The protein below binds the small molecule below.
Small molecule (SMILES): O=C(O)c1cc(O)c2ccccc2c1O

Sequence of chain 1.A:
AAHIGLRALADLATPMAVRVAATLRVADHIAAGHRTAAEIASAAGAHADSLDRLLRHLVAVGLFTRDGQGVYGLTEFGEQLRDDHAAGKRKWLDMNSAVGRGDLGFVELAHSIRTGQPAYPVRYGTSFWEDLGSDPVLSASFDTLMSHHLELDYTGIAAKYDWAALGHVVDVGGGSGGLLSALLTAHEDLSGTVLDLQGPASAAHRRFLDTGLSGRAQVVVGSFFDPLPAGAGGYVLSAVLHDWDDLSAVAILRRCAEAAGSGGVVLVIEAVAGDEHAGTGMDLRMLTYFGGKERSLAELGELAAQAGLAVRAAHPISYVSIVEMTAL

Binding-site contacts:
Ligand atom C1N contacts residue PHE146 of chain 1.A at 4.1 Å (hydrophobic).
Ligand atom O1D contacts residue MET150 of chain 1.A at 4.2 Å.
Ligand atom C1H contacts residue VAL103 of chain 1.A at 4.0 Å (hydrophobic).
Ligand atom O1D contacts residue ARG289 of chain 1.A at 4.1 Å.
Ligand atom O1C contacts residue SAH1 of chain 1.C at 3.5 Å (h-bond).
Ligand atom O1C contacts residue MET150 of chain 1.A at 4.0 Å.
Ligand atom C1G contacts residue MET290 of chain 1.A at 4.1 Å (hydrophobic).
Ligand atom O1B contacts residue ASP157 of chain 1.A at 4.3 Å.
Ligand atom C1F contacts residue ARG289 of chain 1.A at 4.3 Å.
Ligand atom C1I contacts residue HIS246 of chain 1.A at 3.6 Å.
Ligand atom C1E contacts residue PHE132 of chain 1.A at 4.1 Å (hydrophobic).
Ligand atom C1G contacts residue PHE294 of chain 1.A at 3.5 Å (hydrophobic).
Ligand atom O1D contacts residue MET286 of chain 1.A at 4.1 Å.
Ligand atom C1N contacts residue ASP247 of chain 1.A at 4.2 Å.
Ligand atom C1N contacts residue MET150 of chain 1.A at 4.0 Å (hydrophobic).
Ligand atom O1C contacts residue ALA243 of chain 1.A at 3.4 Å (h-bond).
Ligand atom C1E contacts residue PHE146 of chain 1.A at 3.8 Å (hydrophobic).
Ligand atom C1F contacts residue VAL103 of chain 1.A at 4.2 Å (hydrophobic).
Ligand atom C1G contacts residue ASP247 of chain 1.A at 4.1 Å.
Ligand atom C1G contacts residue PHE146 of chain 1.A at 3.6 Å (hydrophobic).
Ligand atom O1B contacts residue HIS153 of chain 1.A at 3.9 Å.
Ligand atom C1L contacts residue MET150 of chain 1.A at 3.7 Å (hydrophobic).
Ligand atom C1K contacts residue HIS246 of chain 1.A at 3.9 Å.
Ligand atom C1E contacts residue TYR293 of chain 1.A at 3.8 Å (hydrophobic).
Ligand atom C1F contacts residue TYR293 of chain 1.A at 3.4 Å (hydrophobic).
Ligand atom C1M contacts residue MET150 of chain 1.A at 3.7 Å (hydrophobic).
Ligand atom C1K contacts residue ASP247 of chain 1.A at 3.6 Å.
Ligand atom C1M contacts residue MET290 of chain 1.A at 4.2 Å (hydrophobic).
Ligand atom O1D contacts residue TRP96 of chain 1.A at 3.7 Å.
Ligand atom C1F contacts residue PHE146 of chain 1.A at 4.2 Å (hydrophobic).
Ligand atom C1H contacts residue MET290 of chain 1.A at 4.0 Å (hydrophobic).
Ligand atom O1C contacts residue HIS246 of chain 1.A at 3.7 Å.
Ligand atom C1K contacts residue MET150 of chain 1.A at 3.7 Å (hydrophobic).
Ligand atom C1E contacts residue PHE294 of chain 1.A at 3.4 Å (hydrophobic).
Ligand atom C1I contacts residue MET150 of chain 1.A at 3.5 Å (hydrophobic).
Ligand atom C1O contacts residue MET150 of chain 1.A at 3.8 Å (hydrophobic).
Ligand atom C1O contacts residue MET290 of chain 1.A at 3.8 Å (hydrophobic).
Ligand atom C1N contacts residue MET290 of chain 1.A at 3.8 Å (hydrophobic).
Ligand atom C1H contacts residue ARG289 of chain 1.A at 3.7 Å.
Ligand atom O1C contacts residue ASP247 of chain 1.A at 2.8 Å (salt-bridge).